This protein binds this small molecule.
Small molecule (SMILES): CC(=O)N[C@@H]1[C@@H](O)[C@H](O)[C@@H](CO)O[C@H]1O

Binding-site contacts:
Ligand atom O6 contacts residue ASN343 of chain 1.B at 4.1 Å.
Ligand atom C5 contacts residue ASN343 of chain 1.B at 3.7 Å.
Ligand atom O7 contacts residue ASN343 of chain 1.B at 3.7 Å.
Ligand atom C7 contacts residue ASN343 of chain 1.B at 3.5 Å.
Ligand atom O5 contacts residue ASN343 of chain 1.B at 2.4 Å (h-bond).
Ligand atom C1 contacts residue ASN343 of chain 1.B at 1.4 Å.
Ligand atom N2 contacts residue ASN343 of chain 1.B at 2.9 Å (h-bond).
Ligand atom C2 contacts residue ASN343 of chain 1.B at 2.5 Å.
Ligand atom C3 contacts residue ASN343 of chain 1.B at 3.8 Å.
Ligand atom C4 contacts residue ASN343 of chain 1.B at 4.2 Å.
Ligand atom O6 contacts residue PHE374 of chain 1.B at 4.2 Å.

Sequence of chain 1.B:
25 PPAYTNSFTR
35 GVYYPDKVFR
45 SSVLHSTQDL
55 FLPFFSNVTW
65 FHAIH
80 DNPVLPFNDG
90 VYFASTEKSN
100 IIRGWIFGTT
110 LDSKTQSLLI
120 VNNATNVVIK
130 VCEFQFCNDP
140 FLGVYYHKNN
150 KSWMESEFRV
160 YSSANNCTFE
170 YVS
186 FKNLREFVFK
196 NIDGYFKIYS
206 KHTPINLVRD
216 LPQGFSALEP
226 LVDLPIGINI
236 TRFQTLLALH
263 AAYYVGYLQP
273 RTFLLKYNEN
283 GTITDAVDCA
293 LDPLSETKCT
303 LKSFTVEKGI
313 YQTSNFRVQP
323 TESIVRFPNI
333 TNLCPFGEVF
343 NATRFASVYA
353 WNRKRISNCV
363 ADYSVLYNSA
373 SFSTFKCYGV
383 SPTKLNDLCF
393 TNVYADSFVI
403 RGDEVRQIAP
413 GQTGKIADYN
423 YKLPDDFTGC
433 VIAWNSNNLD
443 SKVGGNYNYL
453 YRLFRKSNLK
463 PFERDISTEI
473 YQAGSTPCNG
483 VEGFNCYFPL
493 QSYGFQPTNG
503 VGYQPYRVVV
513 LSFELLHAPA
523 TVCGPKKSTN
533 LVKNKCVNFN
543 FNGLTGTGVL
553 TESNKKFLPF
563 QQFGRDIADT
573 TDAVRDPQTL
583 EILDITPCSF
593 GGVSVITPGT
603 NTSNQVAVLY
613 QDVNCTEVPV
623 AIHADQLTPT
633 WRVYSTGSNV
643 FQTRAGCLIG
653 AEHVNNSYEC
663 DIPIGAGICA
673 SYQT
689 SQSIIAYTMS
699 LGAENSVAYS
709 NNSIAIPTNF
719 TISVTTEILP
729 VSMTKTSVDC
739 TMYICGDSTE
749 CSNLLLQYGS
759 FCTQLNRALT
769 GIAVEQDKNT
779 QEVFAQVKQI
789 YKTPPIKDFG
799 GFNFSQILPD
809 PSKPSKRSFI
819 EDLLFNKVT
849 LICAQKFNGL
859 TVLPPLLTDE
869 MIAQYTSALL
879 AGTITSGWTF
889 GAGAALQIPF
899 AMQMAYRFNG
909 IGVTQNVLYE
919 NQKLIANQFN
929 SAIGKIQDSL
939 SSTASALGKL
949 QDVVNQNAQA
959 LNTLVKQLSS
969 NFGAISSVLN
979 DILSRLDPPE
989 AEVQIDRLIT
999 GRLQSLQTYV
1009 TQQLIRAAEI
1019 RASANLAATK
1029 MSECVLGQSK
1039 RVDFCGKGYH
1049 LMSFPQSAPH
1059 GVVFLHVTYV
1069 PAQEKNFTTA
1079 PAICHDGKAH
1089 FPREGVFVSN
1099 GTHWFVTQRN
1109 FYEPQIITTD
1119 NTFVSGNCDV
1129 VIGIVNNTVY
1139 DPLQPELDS